Sequence of chain 1.B:
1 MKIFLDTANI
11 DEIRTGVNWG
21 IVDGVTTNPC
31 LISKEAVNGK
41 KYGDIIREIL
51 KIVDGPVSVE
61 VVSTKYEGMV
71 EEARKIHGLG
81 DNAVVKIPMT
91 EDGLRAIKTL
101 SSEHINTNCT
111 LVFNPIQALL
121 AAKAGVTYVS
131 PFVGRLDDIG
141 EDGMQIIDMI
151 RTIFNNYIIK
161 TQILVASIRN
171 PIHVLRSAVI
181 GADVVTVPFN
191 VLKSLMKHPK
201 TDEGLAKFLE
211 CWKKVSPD

The small molecule below binds the protein below.
Small molecule (SMILES): O=C(CO)[C@@H](O)[C@H](O)[C@H](O)COP(=O)(O)O

Binding-site contacts:
Ligand atom C2 contacts residue LYS86 of chain 1.B at 1.3 Å.
Ligand atom O2P contacts residue ARG135 of chain 1.B at 2.8 Å (salt-bridge).
Ligand atom O1 contacts residue SER130 of chain 1.B at 3.0 Å (h-bond).
Ligand atom C1 contacts residue THR110 of chain 1.B at 3.5 Å.
Ligand atom O5 contacts residue SER167 of chain 1.B at 3.0 Å (h-bond).
Ligand atom O4 contacts residue ASN28 of chain 1.B at 3.0 Å (h-bond).
Ligand atom C5 contacts residue ASN28 of chain 1.B at 3.9 Å.
Ligand atom O5 contacts residue ALA166 of chain 1.B at 3.5 Å.
Ligand atom O3 contacts residue LYS86 of chain 1.B at 2.9 Å (salt-bridge).
Ligand atom O6 contacts residue SER167 of chain 1.B at 3.4 Å.
Ligand atom O1 contacts residue ALA166 of chain 1.B at 3.8 Å.
Ligand atom C1 contacts residue SER130 of chain 1.B at 3.6 Å.
Ligand atom O1 contacts residue LYS86 of chain 1.B at 3.1 Å (salt-bridge).
Ligand atom C6 contacts residue PHE132 of chain 1.B at 3.6 Å (hydrophobic).
Ligand atom C3 contacts residue THR26 of chain 1.B at 3.8 Å.
Ligand atom O1 contacts residue THR26 of chain 1.B at 3.6 Å.
Ligand atom C4 contacts residue ASN28 of chain 1.B at 3.8 Å.
Ligand atom C1 contacts residue LYS86 of chain 1.B at 2.3 Å.
Ligand atom C5 contacts residue ASP6 of chain 1.B at 3.2 Å.
Ligand atom O5 contacts residue ASP6 of chain 1.B at 2.6 Å (salt-bridge).
Ligand atom O3P contacts residue ARG135 of chain 1.B at 2.9 Å (salt-bridge).
Ligand atom O3 contacts residue ASN28 of chain 1.B at 3.3 Å (h-bond).
Ligand atom O4 contacts residue LYS86 of chain 1.B at 3.8 Å.
Ligand atom C6 contacts residue SER167 of chain 1.B at 3.9 Å.
Ligand atom O1 contacts residue ASN108 of chain 1.B at 3.7 Å.
Ligand atom C4 contacts residue LYS86 of chain 1.B at 3.6 Å.
Ligand atom O4 contacts residue PHE132 of chain 1.B at 3.3 Å.
Ligand atom C2 contacts residue THR26 of chain 1.B at 4.0 Å.
Ligand atom O3 contacts residue THR27 of chain 1.B at 3.5 Å (h-bond).
Ligand atom C3 contacts residue LYS86 of chain 1.B at 2.6 Å.
Ligand atom P contacts residue ARG135 of chain 1.B at 3.8 Å.
Ligand atom O2P contacts residue SER167 of chain 1.B at 2.6 Å (h-bond).
Ligand atom O2P contacts residue ARG169 of chain 1.B at 3.9 Å.
Ligand atom P contacts residue SER167 of chain 1.B at 3.7 Å.
Ligand atom O3 contacts residue THR26 of chain 1.B at 3.8 Å.
Ligand atom O3 contacts residue LEU31 of chain 1.B at 3.5 Å.
Ligand atom C3 contacts residue ASP6 of chain 1.B at 3.3 Å.
Ligand atom O3 contacts residue ASP6 of chain 1.B at 2.7 Å (salt-bridge).
Ligand atom C2 contacts residue THR27 of chain 1.B at 3.8 Å.
Ligand atom C4 contacts residue PHE132 of chain 1.B at 3.6 Å (hydrophobic).

Sequence of chain 1.C:
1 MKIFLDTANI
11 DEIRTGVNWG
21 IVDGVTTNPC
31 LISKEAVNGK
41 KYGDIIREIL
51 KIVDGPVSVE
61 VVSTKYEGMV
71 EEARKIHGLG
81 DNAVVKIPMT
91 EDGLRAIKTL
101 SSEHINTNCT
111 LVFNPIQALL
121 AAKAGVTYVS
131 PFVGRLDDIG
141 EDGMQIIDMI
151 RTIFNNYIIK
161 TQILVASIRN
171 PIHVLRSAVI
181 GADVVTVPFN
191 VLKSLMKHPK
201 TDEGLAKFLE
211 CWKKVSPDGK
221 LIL